The protein below binds the small molecule below.
Small molecule (SMILES): N[C@@H](Cc1c[nH]c2ccccc12)C(=O)O

Sequence of chain 1.C:
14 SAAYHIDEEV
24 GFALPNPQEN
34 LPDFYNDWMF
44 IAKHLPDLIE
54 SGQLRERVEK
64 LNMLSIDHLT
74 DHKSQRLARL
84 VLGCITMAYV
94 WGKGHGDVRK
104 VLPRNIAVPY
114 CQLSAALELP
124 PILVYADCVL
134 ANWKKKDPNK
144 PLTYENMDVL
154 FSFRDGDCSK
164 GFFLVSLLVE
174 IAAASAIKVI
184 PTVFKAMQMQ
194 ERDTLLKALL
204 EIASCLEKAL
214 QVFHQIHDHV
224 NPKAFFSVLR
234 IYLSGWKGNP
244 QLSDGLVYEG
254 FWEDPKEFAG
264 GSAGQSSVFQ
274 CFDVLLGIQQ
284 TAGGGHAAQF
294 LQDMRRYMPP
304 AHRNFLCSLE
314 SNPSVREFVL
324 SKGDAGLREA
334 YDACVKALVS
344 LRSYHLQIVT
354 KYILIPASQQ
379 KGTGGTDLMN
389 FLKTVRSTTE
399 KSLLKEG

Binding-site contacts:
Ligand atom CH2 contacts residue LYS163 of chain 1.C at 4.4 Å.
Ligand atom CZ3 contacts residue LYS163 of chain 1.C at 3.3 Å.
Ligand atom OXT contacts residue LYS139 of chain 1.C at 3.9 Å.
Ligand atom O contacts residue GLU148 of chain 1.C at 4.3 Å.
Ligand atom CD2 contacts residue LYS139 of chain 1.C at 4.1 Å.
Ligand atom CE3 contacts residue LYS163 of chain 1.C at 3.8 Å.
Ligand atom O contacts residue LYS139 of chain 1.C at 2.5 Å (salt-bridge).
Ligand atom CE2 contacts residue GLU148 of chain 1.C at 4.5 Å.
Ligand atom CZ2 contacts residue GLU148 of chain 1.C at 3.6 Å.
Ligand atom CB contacts residue LYS139 of chain 1.C at 4.5 Å.
Ligand atom CZ3 contacts residue LYS139 of chain 1.C at 3.9 Å.
Ligand atom CZ3 contacts residue GLU148 of chain 1.C at 4.4 Å.
Ligand atom C contacts residue LYS139 of chain 1.C at 3.5 Å.
Ligand atom CH2 contacts residue TYR147 of chain 1.C at 3.9 Å (hydrophobic).
Ligand atom CE3 contacts residue LYS139 of chain 1.C at 3.3 Å.
Ligand atom CZ3 contacts residue TYR147 of chain 1.C at 4.1 Å (hydrophobic).
Ligand atom CH2 contacts residue GLU148 of chain 1.C at 3.9 Å.